Sequence of chain 1.A:
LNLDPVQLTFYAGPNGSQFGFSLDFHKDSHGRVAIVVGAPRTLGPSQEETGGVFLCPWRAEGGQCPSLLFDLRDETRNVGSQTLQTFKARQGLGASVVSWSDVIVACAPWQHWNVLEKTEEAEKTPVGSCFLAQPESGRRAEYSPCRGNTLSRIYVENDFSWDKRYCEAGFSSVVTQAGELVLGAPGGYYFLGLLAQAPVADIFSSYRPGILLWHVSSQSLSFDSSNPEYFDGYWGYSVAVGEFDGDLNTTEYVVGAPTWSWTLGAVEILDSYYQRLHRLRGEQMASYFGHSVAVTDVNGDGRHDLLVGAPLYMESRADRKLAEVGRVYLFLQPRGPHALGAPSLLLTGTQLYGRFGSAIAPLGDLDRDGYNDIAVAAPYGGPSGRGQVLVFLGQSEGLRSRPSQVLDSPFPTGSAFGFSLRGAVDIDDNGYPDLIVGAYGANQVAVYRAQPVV

The protein below binds the small molecule below.
Small molecule (SMILES): CC(=O)N[C@H]1[C@H](O[C@H]2[C@H](O)[C@@H](NC(C)=O)CO[C@@H]2CO)O[C@H](CO)[C@@H](O[C@@H]2O[C@H](CO[C@H]3O[C@H](CO)[C@@H](O)[C@H](O)[C@@H]3O)[C@@H](O)[C@H](O[C@H]3O[C@H](CO)[C@@H](O)[C@H](O)[C@@H]3O)[C@@H]2O)[C@@H]1O

Sequence of chain 1.B:
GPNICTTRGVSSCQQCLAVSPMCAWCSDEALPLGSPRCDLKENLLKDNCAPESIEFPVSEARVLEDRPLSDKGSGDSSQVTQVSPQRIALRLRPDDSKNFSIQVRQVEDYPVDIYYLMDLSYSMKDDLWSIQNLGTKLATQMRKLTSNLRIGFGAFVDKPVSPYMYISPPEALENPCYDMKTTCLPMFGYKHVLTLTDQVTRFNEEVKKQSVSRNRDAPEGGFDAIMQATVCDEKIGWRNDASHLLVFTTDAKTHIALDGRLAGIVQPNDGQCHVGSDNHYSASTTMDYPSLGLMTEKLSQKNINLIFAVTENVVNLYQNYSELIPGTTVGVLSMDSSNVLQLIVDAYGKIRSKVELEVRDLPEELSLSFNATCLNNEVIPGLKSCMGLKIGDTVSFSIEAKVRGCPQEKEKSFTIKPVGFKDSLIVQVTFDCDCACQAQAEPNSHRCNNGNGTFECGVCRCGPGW

Binding-site contacts:
Ligand atom C8 contacts residue LEU317 of chain 1.B at 3.8 Å (hydrophobic).
Ligand atom O7 contacts residue ASN320 of chain 1.B at 2.7 Å (h-bond).
Ligand atom C8 contacts residue ASN316 of chain 1.B at 4.2 Å.
Ligand atom O7 contacts residue ASN316 of chain 1.B at 4.5 Å.
Ligand atom C7 contacts residue ASN316 of chain 1.B at 4.3 Å.
Ligand atom N2 contacts residue ASN320 of chain 1.B at 2.8 Å (h-bond).
Ligand atom O7 contacts residue TRP262 of chain 1.A at 4.2 Å.
Ligand atom C6 contacts residue ARG281 of chain 1.A at 3.9 Å.
Ligand atom C4 contacts residue ASN320 of chain 1.B at 4.2 Å.
Ligand atom C7 contacts residue ASN320 of chain 1.B at 3.0 Å.
Ligand atom O6 contacts residue ARG281 of chain 1.A at 3.4 Å.
Ligand atom C7 contacts residue LEU317 of chain 1.B at 4.2 Å (hydrophobic).
Ligand atom C2 contacts residue ASN320 of chain 1.B at 2.4 Å.
Ligand atom C8 contacts residue ASN320 of chain 1.B at 4.3 Å.
Ligand atom C3 contacts residue ASN320 of chain 1.B at 3.8 Å.
Ligand atom C5 contacts residue ASN320 of chain 1.B at 3.7 Å.
Ligand atom C8 contacts residue TRP262 of chain 1.A at 3.8 Å (hydrophobic).
Ligand atom O7 contacts residue MET285 of chain 1.A at 3.5 Å (h-bond).
Ligand atom C7 contacts residue TRP262 of chain 1.A at 4.5 Å (hydrophobic).
Ligand atom C6 contacts residue ARG281 of chain 1.A at 3.7 Å.
Ligand atom C1 contacts residue ASN320 of chain 1.B at 1.4 Å.
Ligand atom C1 contacts residue ASN316 of chain 1.B at 4.1 Å.
Ligand atom O5 contacts residue ASN320 of chain 1.B at 2.4 Å (h-bond).
Ligand atom O6 contacts residue ARG281 of chain 1.A at 4.2 Å.
Ligand atom O7 contacts residue LEU317 of chain 1.B at 4.2 Å.
Ligand atom N2 contacts residue ASN316 of chain 1.B at 4.1 Å.